Sequence of chain 1.B:
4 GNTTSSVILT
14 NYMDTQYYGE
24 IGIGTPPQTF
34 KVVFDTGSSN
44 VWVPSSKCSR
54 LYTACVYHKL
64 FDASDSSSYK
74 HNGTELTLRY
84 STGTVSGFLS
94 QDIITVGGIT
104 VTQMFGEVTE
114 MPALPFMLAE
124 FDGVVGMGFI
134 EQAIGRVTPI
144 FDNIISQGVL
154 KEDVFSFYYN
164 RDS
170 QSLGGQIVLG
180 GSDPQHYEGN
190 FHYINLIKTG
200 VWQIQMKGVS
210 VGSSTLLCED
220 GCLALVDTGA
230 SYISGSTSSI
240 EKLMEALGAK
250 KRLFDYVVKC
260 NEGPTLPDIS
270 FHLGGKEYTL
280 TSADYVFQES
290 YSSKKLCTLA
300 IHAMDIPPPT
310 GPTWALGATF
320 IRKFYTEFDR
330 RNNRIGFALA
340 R

The small molecule below binds the protein below.
Small molecule (SMILES): CC(C)(C)OC(=O)N[C@@H]1CNC[C@H](C(=O)N(Cc2cccc(Cl)c2Cl)C2CC2)C1

Binding-site contacts:
Ligand atom C2 contacts residue ASP226 of chain 1.B at 3.3 Å.
Ligand atom CL2 contacts residue GLN19 of chain 1.B at 3.2 Å.
Ligand atom C1 contacts residue ASP38 of chain 1.B at 3.3 Å.
Ligand atom C5 contacts residue ASP38 of chain 1.B at 3.5 Å.
Ligand atom C2 contacts residue ASP38 of chain 1.B at 3.6 Å.
Ligand atom N10 contacts residue GLY40 of chain 1.B at 3.8 Å.
Ligand atom C14 contacts residue VAL36 of chain 1.B at 3.6 Å (hydrophobic).
Ligand atom C4 contacts residue ASP38 of chain 1.B at 3.7 Å.
Ligand atom C18 contacts residue SER230 of chain 1.B at 3.8 Å.
Ligand atom C18 contacts residue DMS1 of chain 1.H at 3.7 Å.
Ligand atom C13 contacts residue VAL36 of chain 1.B at 3.7 Å (hydrophobic).
Ligand atom C16 contacts residue DMS1 of chain 1.H at 3.8 Å.
Ligand atom C18 contacts residue DMS1 of chain 1.I at 3.3 Å.
Ligand atom C29 contacts residue ARG82 of chain 1.B at 3.6 Å.
Ligand atom C17 contacts residue DMS1 of chain 1.H at 3.3 Å.
Ligand atom C4 contacts residue GLY228 of chain 1.B at 3.5 Å.
Ligand atom CL2 contacts residue PHE124 of chain 1.B at 3.7 Å.
Ligand atom C20 contacts residue PHE124 of chain 1.B at 3.7 Å (hydrophobic).
Ligand atom C16 contacts residue GLY228 of chain 1.B at 3.7 Å.
Ligand atom C13 contacts residue PHE124 of chain 1.B at 3.6 Å (hydrophobic).
Ligand atom CL2 contacts residue ALA122 of chain 1.B at 3.8 Å.
Ligand atom CL1 contacts residue PRO118 of chain 1.B at 3.7 Å.
Ligand atom C4 contacts residue ALA229 of chain 1.B at 3.8 Å (hydrophobic).
Ligand atom C4 contacts residue ASP226 of chain 1.B at 3.4 Å.
Ligand atom C14 contacts residue GLY228 of chain 1.B at 3.5 Å.
Ligand atom C23 contacts residue SER41 of chain 1.B at 3.6 Å.
Ligand atom C19 contacts residue PHE124 of chain 1.B at 3.9 Å (hydrophobic).
Ligand atom CL1 contacts residue PHE124 of chain 1.B at 3.4 Å.
Ligand atom N3 contacts residue ASP226 of chain 1.B at 2.7 Å (salt-bridge).
Ligand atom C14 contacts residue ASP38 of chain 1.B at 3.5 Å.
Ligand atom CL2 contacts residue DMS1 of chain 1.I at 3.7 Å.
Ligand atom C27 contacts residue TYR83 of chain 1.B at 3.9 Å (hydrophobic).
Ligand atom C2 contacts residue GLY40 of chain 1.B at 3.5 Å.
Ligand atom C17 contacts residue DMS1 of chain 1.I at 3.6 Å.
Ligand atom N3 contacts residue ASP38 of chain 1.B at 2.8 Å (salt-bridge).
Ligand atom O24 contacts residue SER41 of chain 1.B at 3.2 Å.
Ligand atom O24 contacts residue ASP38 of chain 1.B at 3.8 Å.
Ligand atom C27 contacts residue ARG82 of chain 1.B at 3.7 Å.
Ligand atom C17 contacts residue SER230 of chain 1.B at 3.2 Å.
Ligand atom O24 contacts residue TYR83 of chain 1.B at 3.4 Å.